Sequence of chain 1.B:
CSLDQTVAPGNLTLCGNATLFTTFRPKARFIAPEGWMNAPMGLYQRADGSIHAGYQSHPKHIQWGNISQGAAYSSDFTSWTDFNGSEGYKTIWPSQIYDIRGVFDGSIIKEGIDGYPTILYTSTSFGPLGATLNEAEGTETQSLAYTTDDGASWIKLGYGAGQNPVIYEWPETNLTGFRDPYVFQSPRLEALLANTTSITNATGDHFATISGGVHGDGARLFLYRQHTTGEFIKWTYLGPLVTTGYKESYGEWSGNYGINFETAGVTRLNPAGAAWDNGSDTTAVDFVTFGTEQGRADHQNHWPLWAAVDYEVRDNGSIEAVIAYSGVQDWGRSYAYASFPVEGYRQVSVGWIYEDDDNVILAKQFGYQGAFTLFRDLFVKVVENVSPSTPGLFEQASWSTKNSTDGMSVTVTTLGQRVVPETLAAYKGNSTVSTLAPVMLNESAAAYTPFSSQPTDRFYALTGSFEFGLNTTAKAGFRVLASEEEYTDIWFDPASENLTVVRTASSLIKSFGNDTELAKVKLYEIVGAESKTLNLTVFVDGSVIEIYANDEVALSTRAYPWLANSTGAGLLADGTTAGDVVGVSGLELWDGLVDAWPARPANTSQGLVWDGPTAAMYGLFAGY

This protein binds this small molecule.
Small molecule (SMILES): O=C(O[C@@H]1Cc2c(O)cc(O)cc2O[C@@H]1c1cc(O)c(O)c(O)c1)c1cc(O)c(O)c(O)c1

Binding-site contacts:
Ligand atom C38 contacts residue GLN226 of chain 1.B at 3.8 Å.
Ligand atom O7 contacts residue PRO228 of chain 1.B at 3.2 Å.
Ligand atom O47 contacts residue GLU152 of chain 1.B at 3.1 Å (salt-bridge).
Ligand atom C12 contacts residue GLN226 of chain 1.B at 3.5 Å.
Ligand atom O44 contacts residue GLN226 of chain 1.B at 3.7 Å.
Ligand atom C9 contacts residue GLN226 of chain 1.B at 3.4 Å.
Ligand atom C46 contacts residue HIS247 of chain 1.B at 3.2 Å.
Ligand atom O03 contacts residue LYS151 of chain 1.B at 3.7 Å.
Ligand atom C6 contacts residue PRO228 of chain 1.B at 3.6 Å (hydrophobic).
Ligand atom C01 contacts residue EDO1 of chain 1.LA at 3.4 Å.
Ligand atom C4 contacts residue TRP317 of chain 1.B at 3.8 Å (hydrophobic).
Ligand atom C49 contacts residue HIS247 of chain 1.B at 3.5 Å.
Ligand atom C43 contacts residue GLN226 of chain 1.B at 3.4 Å.
Ligand atom C24 contacts residue GLU384 of chain 1.B at 3.6 Å.
Ligand atom C15 contacts residue TRP317 of chain 1.B at 3.9 Å (hydrophobic).
Ligand atom O03 contacts residue PRO382 of chain 1.B at 3.6 Å.
Ligand atom O50 contacts residue ILE150 of chain 1.B at 3.6 Å.
Ligand atom O02 contacts residue GLU384 of chain 1.B at 3.1 Å (salt-bridge).
Ligand atom C29 contacts residue EDO1 of chain 1.LA at 3.4 Å.
Ligand atom O37 contacts residue PRO382 of chain 1.B at 3.8 Å.
Ligand atom C46 contacts residue GLN226 of chain 1.B at 3.6 Å.
Ligand atom O47 contacts residue LYS151 of chain 1.B at 3.5 Å (salt-bridge).
Ligand atom C26 contacts residue GLU384 of chain 1.B at 3.4 Å.
Ligand atom C14 contacts residue TRP317 of chain 1.B at 3.9 Å (hydrophobic).
Ligand atom C41 contacts residue GLN226 of chain 1.B at 3.6 Å.
Ligand atom O37 contacts residue TRP317 of chain 1.B at 3.5 Å.
Ligand atom O50 contacts residue HIS247 of chain 1.B at 3.3 Å.
Ligand atom C39 contacts residue GLN226 of chain 1.B at 3.7 Å.
Ligand atom C01 contacts residue TRP317 of chain 1.B at 3.7 Å (hydrophobic).
Ligand atom O47 contacts residue HIS247 of chain 1.B at 2.7 Å (h-bond).
Ligand atom C31 contacts residue EDO1 of chain 1.LA at 3.5 Å.
Ligand atom C01 contacts residue PRO382 of chain 1.B at 3.9 Å (hydrophobic).
Ligand atom O03 contacts residue EDO1 of chain 1.LA at 3.2 Å.
Ligand atom C12 contacts residue TRP317 of chain 1.B at 3.9 Å (hydrophobic).
Ligand atom O10 contacts residue GLN226 of chain 1.B at 2.6 Å (h-bond).
Ligand atom C26 contacts residue EDO1 of chain 1.LA at 3.7 Å.
Ligand atom C33 contacts residue TRP317 of chain 1.B at 3.6 Å (hydrophobic).
Ligand atom C49 contacts residue LYS151 of chain 1.B at 3.7 Å.
Ligand atom O50 contacts residue LYS151 of chain 1.B at 3.2 Å (salt-bridge).
Ligand atom C46 contacts residue LYS151 of chain 1.B at 3.8 Å.